Binding-site contacts:
Ligand atom C6 contacts residue PHE391 of chain 1.I at 3.8 Å (hydrophobic).
Ligand atom N7 contacts residue ARG7 of chain 1.D at 3.6 Å (salt-bridge).
Ligand atom PA contacts residue TYR272 of chain 1.I at 3.7 Å.
Ligand atom PA contacts residue GLY6 of chain 1.D at 3.6 Å.
Ligand atom O2A contacts residue ARG7 of chain 1.D at 3.3 Å (salt-bridge).
Ligand atom C4 contacts residue ARG7 of chain 1.D at 3.5 Å.
Ligand atom O2A contacts residue TYR272 of chain 1.I at 2.6 Å (h-bond).
Ligand atom C2 contacts residue GLU400 of chain 1.I at 3.8 Å.
Ligand atom O3G contacts residue LYS232 of chain 1.I at 3.5 Å (salt-bridge).
Ligand atom O2A contacts residue GLY6 of chain 1.D at 2.9 Å (h-bond).
Ligand atom O4' contacts residue ARG7 of chain 1.D at 3.4 Å (salt-bridge).
Ligand atom C2 contacts residue ARG7 of chain 1.D at 3.8 Å.
Ligand atom N2 contacts residue VAL396 of chain 1.I at 3.7 Å.
Ligand atom C6 contacts residue ARG7 of chain 1.D at 3.7 Å.
Ligand atom N1 contacts residue ARG7 of chain 1.D at 3.6 Å (salt-bridge).
Ligand atom N9 contacts residue PHE391 of chain 1.I at 3.7 Å.
Ligand atom O1G contacts residue LYS211 of chain 1.I at 3.2 Å (salt-bridge).
Ligand atom N7 contacts residue PHE391 of chain 1.I at 3.7 Å.
Ligand atom N9 contacts residue ARG7 of chain 1.D at 3.8 Å.
Ligand atom N3 contacts residue ARG7 of chain 1.D at 3.6 Å (salt-bridge).
Ligand atom O3' contacts residue TYR272 of chain 1.I at 3.5 Å (h-bond).
Ligand atom O3A contacts residue GLY6 of chain 1.D at 3.1 Å (h-bond).
Ligand atom PB contacts residue GLY6 of chain 1.D at 3.9 Å.
Ligand atom C4 contacts residue PHE391 of chain 1.I at 3.8 Å (hydrophobic).
Ligand atom C8 contacts residue ARG7 of chain 1.D at 3.8 Å.
Ligand atom O3' contacts residue GLN53 of chain 1.I at 3.6 Å.
Ligand atom C5 contacts residue PHE391 of chain 1.I at 3.6 Å (hydrophobic).
Ligand atom N2 contacts residue GLU400 of chain 1.I at 3.0 Å (salt-bridge).
Ligand atom N1 contacts residue GLU400 of chain 1.I at 3.7 Å.
Ligand atom O3B contacts residue GLY6 of chain 1.D at 3.6 Å (h-bond).
Ligand atom O5' contacts residue TYR272 of chain 1.I at 3.4 Å.
Ligand atom O1A contacts residue ARG7 of chain 1.D at 3.3 Å (salt-bridge).
Ligand atom O3G contacts residue TYR212 of chain 1.I at 3.7 Å.
Ligand atom C5 contacts residue ARG7 of chain 1.D at 3.5 Å.
Ligand atom O1G contacts residue TYR212 of chain 1.I at 3.9 Å.
Ligand atom C3' contacts residue TYR272 of chain 1.I at 3.6 Å (hydrophobic).
Ligand atom O1B contacts residue ASP268 of chain 1.I at 3.6 Å (salt-bridge).
Ligand atom O2G contacts residue ASN186 of chain 1.I at 3.8 Å.
Ligand atom C8 contacts residue PHE391 of chain 1.I at 3.6 Å (hydrophobic).
Ligand atom C8 contacts residue TYR272 of chain 1.I at 3.5 Å (hydrophobic).

Sequence of chain 1.I:
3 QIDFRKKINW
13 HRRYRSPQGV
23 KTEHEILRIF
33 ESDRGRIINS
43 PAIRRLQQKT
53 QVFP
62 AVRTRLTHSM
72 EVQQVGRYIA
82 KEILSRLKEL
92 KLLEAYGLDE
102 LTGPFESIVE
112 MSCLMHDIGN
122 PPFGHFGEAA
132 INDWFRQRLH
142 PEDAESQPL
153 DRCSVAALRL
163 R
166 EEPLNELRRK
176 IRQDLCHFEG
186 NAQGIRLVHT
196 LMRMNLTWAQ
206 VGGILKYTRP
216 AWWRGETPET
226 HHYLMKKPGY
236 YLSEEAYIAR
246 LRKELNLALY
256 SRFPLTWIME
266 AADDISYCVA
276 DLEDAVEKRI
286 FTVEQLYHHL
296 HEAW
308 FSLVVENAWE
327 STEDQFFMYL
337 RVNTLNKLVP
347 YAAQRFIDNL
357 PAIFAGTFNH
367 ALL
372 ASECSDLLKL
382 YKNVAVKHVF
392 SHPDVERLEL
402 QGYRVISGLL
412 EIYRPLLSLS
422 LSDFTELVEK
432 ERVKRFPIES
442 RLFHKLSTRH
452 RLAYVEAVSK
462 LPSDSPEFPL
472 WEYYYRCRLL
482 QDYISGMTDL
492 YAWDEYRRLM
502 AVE

Sequence of chain 1.D:
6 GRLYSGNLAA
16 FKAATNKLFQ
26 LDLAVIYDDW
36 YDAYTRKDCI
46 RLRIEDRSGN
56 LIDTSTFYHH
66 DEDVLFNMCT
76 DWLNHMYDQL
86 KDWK

This small molecule binds to this protein.
Small molecule (SMILES): Nc1nc2c(ncn2[C@H]2C[C@H](O)[C@@H](CO[P](=O)(O)O[P](=O)(O)OP(=O)(O)O)O2)c(=O)[nH]1